A small-molecule ligand and the protein it binds are described below.
Small molecule (SMILES): C[C@@H](O)[C@@H](C)O

Sequence of chain 12.C:
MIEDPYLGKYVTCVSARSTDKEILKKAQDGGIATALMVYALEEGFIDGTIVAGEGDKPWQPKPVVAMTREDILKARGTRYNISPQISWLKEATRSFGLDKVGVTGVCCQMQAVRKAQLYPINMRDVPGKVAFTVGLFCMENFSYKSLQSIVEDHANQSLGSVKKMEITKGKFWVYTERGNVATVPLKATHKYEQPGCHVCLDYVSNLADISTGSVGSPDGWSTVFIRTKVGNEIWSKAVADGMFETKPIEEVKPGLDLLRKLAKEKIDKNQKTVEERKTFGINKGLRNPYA

Sequence of chain 12.B:
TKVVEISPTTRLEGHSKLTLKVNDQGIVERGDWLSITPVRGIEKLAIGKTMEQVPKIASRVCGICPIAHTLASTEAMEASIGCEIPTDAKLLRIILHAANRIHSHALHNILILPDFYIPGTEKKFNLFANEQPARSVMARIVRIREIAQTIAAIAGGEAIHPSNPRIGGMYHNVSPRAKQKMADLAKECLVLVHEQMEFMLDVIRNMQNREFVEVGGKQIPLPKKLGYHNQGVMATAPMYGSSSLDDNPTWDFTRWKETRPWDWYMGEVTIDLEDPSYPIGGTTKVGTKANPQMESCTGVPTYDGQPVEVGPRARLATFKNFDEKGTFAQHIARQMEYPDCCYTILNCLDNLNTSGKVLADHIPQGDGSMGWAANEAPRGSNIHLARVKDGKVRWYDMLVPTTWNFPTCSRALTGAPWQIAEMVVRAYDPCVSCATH

Sequence of chain 12.A:
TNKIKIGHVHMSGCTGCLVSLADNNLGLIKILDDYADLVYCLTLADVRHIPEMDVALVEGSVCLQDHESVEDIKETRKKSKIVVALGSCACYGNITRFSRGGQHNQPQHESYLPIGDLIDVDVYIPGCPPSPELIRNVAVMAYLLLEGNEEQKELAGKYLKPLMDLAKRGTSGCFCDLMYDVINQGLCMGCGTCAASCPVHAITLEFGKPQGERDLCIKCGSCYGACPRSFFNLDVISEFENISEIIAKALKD

Binding-site contacts:
Ligand atom O6 contacts residue TRP88 of chain 12.C at 3.8 Å.
Ligand atom C2 contacts residue HIS218 of chain 12.A at 4.1 Å.
Ligand atom C3 contacts residue SER87 of chain 12.C at 4.1 Å.
Ligand atom C1 contacts residue HIS218 of chain 12.A at 4.2 Å.
Ligand atom C4 contacts residue HIS172 of chain 12.B at 4.2 Å.
Ligand atom C4 contacts residue SER87 of chain 12.C at 3.8 Å.
Ligand atom O6 contacts residue HIS172 of chain 12.B at 4.0 Å.
Ligand atom C1 contacts residue ILE220 of chain 12.A at 4.4 Å (hydrophobic).
Ligand atom O5 contacts residue HIS218 of chain 12.A at 3.0 Å (h-bond).
Ligand atom O5 contacts residue HIS172 of chain 12.B at 4.2 Å.
Ligand atom C3 contacts residue TRP88 of chain 12.C at 4.3 Å (hydrophobic).
Ligand atom C4 contacts residue GLU91 of chain 12.C at 3.4 Å.
Ligand atom C2 contacts residue SER87 of chain 12.C at 4.3 Å.
Ligand atom O5 contacts residue GLU91 of chain 12.C at 4.4 Å.
Ligand atom C4 contacts residue TRP88 of chain 12.C at 3.6 Å (hydrophobic).